Sequence of chain 3.A:
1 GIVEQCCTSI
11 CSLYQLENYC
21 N

Sequence of chain 1.D:
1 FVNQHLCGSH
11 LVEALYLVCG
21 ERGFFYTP

Binding-site contacts:
Ligand atom O1 contacts residue ALA14 of chain 3.B at 3.3 Å.
Ligand atom C3 contacts residue LEU11 of chain 3.B at 3.9 Å (hydrophobic).
Ligand atom C1 contacts residue HIS5 of chain 1.B at 3.3 Å.
Ligand atom C6 contacts residue HIS10 of chain 3.B at 4.0 Å.
Ligand atom O3 contacts residue CYS6 of chain 3.A at 2.6 Å (h-bond).
Ligand atom C5 contacts residue HIS10 of chain 3.B at 4.0 Å.
Ligand atom C4 contacts residue CYS7 of chain 3.B at 4.1 Å (hydrophobic).
Ligand atom C2 contacts residue LEU16 of chain 3.A at 4.4 Å (hydrophobic).
Ligand atom C5 contacts residue HIS5 of chain 1.B at 4.5 Å.
Ligand atom C3 contacts residue CYS6 of chain 3.A at 3.3 Å (hydrophobic).
Ligand atom C5 contacts residue CYS6 of chain 3.A at 4.4 Å (hydrophobic).
Ligand atom C2 contacts residue HIS5 of chain 1.B at 3.8 Å.
Ligand atom C2 contacts residue CYS11 of chain 3.A at 3.8 Å (hydrophobic).
Ligand atom O3 contacts residue ILE10 of chain 3.A at 3.6 Å.
Ligand atom C1 contacts residue LEU16 of chain 3.A at 4.3 Å (hydrophobic).
Ligand atom C1 contacts residue ALA14 of chain 3.B at 4.3 Å (hydrophobic).
Ligand atom O1 contacts residue HIS5 of chain 1.B at 3.8 Å.
Ligand atom C6 contacts residue ALA14 of chain 3.B at 4.5 Å (hydrophobic).
Ligand atom C3 contacts residue CYS11 of chain 3.A at 4.0 Å (hydrophobic).
Ligand atom O1 contacts residue LEU16 of chain 3.A at 3.5 Å.
Ligand atom O3 contacts residue VAL2 of chain 1.B at 4.5 Å.
Ligand atom C4 contacts residue CYS6 of chain 3.A at 3.1 Å (hydrophobic).
Ligand atom C6 contacts residue LEU11 of chain 3.B at 4.0 Å (hydrophobic).
Ligand atom C5 contacts residue CYS7 of chain 3.B at 4.2 Å (hydrophobic).
Ligand atom C5 contacts residue LEU11 of chain 3.B at 3.5 Å (hydrophobic).
Ligand atom C6 contacts residue LEU6 of chain 1.B at 4.3 Å (hydrophobic).
Ligand atom C1 contacts residue LEU11 of chain 3.B at 4.3 Å (hydrophobic).
Ligand atom O3 contacts residue CYS11 of chain 3.A at 2.9 Å (h-bond).
Ligand atom O1 contacts residue LEU17 of chain 1.D at 3.8 Å.
Ligand atom C3 contacts residue HIS5 of chain 1.B at 4.3 Å.
Ligand atom C4 contacts residue LEU11 of chain 3.B at 3.5 Å (hydrophobic).
Ligand atom C5 contacts residue LEU6 of chain 1.B at 3.9 Å (hydrophobic).
Ligand atom C4 contacts residue LEU6 of chain 1.B at 4.5 Å (hydrophobic).
Ligand atom O3 contacts residue SER9 of chain 3.A at 3.3 Å (h-bond).
Ligand atom C2 contacts residue LEU11 of chain 3.B at 4.3 Å (hydrophobic).
Ligand atom C6 contacts residue HIS5 of chain 1.B at 3.9 Å.
Ligand atom C4 contacts residue VAL2 of chain 1.B at 4.4 Å (hydrophobic).

Sequence of chain 3.B:
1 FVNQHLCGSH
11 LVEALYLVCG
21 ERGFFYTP

The small molecule below binds the protein below.
Small molecule (SMILES): Oc1cccc(O)c1

Sequence of chain 1.B:
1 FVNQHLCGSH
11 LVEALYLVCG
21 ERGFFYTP